This protein binds this small molecule.
Small molecule (SMILES): CCCCC[C@H](CC(=O)NO)C(=O)N[C@H](C(=O)N1CCC[C@H]1CO)C(C)C

Sequence of chain 1.B:
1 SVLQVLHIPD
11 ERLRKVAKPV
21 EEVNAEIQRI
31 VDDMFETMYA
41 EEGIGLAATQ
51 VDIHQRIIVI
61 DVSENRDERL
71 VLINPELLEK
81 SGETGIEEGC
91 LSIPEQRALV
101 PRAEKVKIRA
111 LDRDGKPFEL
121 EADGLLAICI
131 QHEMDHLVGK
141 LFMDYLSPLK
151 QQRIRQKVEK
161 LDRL

Binding-site contacts:
Ligand atom O2 contacts residue HIS132 of chain 1.B at 3.6 Å.
Ligand atom C9 contacts residue HIS132 of chain 1.B at 3.6 Å.
Ligand atom N1 contacts residue GLU133 of chain 1.B at 2.9 Å (salt-bridge).
Ligand atom C10 contacts residue HIS132 of chain 1.B at 3.6 Å.
Ligand atom C10 contacts residue CYS129 of chain 1.B at 3.8 Å (hydrophobic).
Ligand atom O20 contacts residue GLU88 of chain 1.B at 3.6 Å.
Ligand atom O4 contacts residue ZN1 of chain 1.F at 2.4 Å.
Ligand atom O27 contacts residue GLU87 of chain 1.B at 2.7 Å (salt-bridge).
Ligand atom C11 contacts residue LEU125 of chain 1.B at 3.8 Å (hydrophobic).
Ligand atom C5 contacts residue GLY45 of chain 1.B at 2.9 Å.
Ligand atom C8 contacts residue GLY89 of chain 1.B at 3.6 Å.
Ligand atom C6 contacts residue GLY89 of chain 1.B at 3.5 Å.
Ligand atom N1 contacts residue GLN50 of chain 1.B at 3.6 Å.
Ligand atom O13 contacts residue GLY43 of chain 1.B at 3.0 Å.
Ligand atom O4 contacts residue HIS132 of chain 1.B at 3.8 Å.
Ligand atom C26 contacts residue ARG97 of chain 1.B at 3.7 Å.
Ligand atom C26 contacts residue GLU87 of chain 1.B at 3.3 Å.
Ligand atom N1 contacts residue ZN1 of chain 1.F at 3.0 Å.
Ligand atom C3 contacts residue ZN1 of chain 1.F at 3.0 Å.
Ligand atom O2 contacts residue GLN50 of chain 1.B at 2.8 Å (h-bond).
Ligand atom C12 contacts residue ILE44 of chain 1.B at 3.8 Å (hydrophobic).
Ligand atom C24 contacts residue ILE44 of chain 1.B at 3.8 Å (hydrophobic).
Ligand atom O4 contacts residue GLN50 of chain 1.B at 3.5 Å (h-bond).
Ligand atom O2 contacts residue ZN1 of chain 1.F at 2.3 Å.
Ligand atom C7 contacts residue GLU133 of chain 1.B at 3.4 Å.
Ligand atom N14 contacts residue GLY89 of chain 1.B at 3.3 Å (h-bond).
Ligand atom O4 contacts residue CYS90 of chain 1.B at 3.4 Å.
Ligand atom O2 contacts residue HIS136 of chain 1.B at 3.0 Å (h-bond).
Ligand atom C8 contacts residue HIS132 of chain 1.B at 3.7 Å.
Ligand atom O2 contacts residue GLU133 of chain 1.B at 2.8 Å (salt-bridge).
Ligand atom C9 contacts residue CYS129 of chain 1.B at 3.7 Å (hydrophobic).
Ligand atom C3 contacts residue GLY45 of chain 1.B at 3.2 Å.
Ligand atom C19 contacts residue GLY89 of chain 1.B at 3.8 Å.
Ligand atom O13 contacts residue ILE44 of chain 1.B at 2.7 Å (h-bond).
Ligand atom C18 contacts residue ARG97 of chain 1.B at 2.9 Å.
Ligand atom O20 contacts residue GLY89 of chain 1.B at 2.7 Å (h-bond).
Ligand atom C3 contacts residue GLU133 of chain 1.B at 3.8 Å.
Ligand atom N1 contacts residue GLY45 of chain 1.B at 2.9 Å (h-bond).
Ligand atom O4 contacts residue LEU91 of chain 1.B at 2.9 Å (h-bond).
Ligand atom C17 contacts residue GLU42 of chain 1.B at 3.8 Å.